Sequence of chain 1.C:
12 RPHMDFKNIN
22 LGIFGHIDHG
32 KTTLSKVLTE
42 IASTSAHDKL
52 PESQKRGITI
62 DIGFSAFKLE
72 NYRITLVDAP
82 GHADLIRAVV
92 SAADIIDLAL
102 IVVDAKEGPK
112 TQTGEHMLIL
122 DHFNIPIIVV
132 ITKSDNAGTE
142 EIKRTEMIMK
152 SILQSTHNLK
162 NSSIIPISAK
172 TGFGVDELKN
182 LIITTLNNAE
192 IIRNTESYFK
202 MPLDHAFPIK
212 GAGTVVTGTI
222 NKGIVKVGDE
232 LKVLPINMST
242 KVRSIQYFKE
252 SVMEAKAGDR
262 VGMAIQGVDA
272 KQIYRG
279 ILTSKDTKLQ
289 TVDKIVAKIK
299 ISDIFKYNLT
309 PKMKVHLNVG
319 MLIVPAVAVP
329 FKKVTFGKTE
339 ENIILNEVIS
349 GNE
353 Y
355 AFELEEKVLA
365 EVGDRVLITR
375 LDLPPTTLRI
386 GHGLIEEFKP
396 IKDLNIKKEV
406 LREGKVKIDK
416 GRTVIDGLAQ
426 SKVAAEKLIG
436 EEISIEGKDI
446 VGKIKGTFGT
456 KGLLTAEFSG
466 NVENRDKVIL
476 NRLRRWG

Binding-site contacts:
Ligand atom C6 contacts residue SER135 of chain 1.C at 3.9 Å.
Ligand atom O1 contacts residue SER135 of chain 1.C at 4.3 Å.
Ligand atom C4 contacts residue PHE174 of chain 1.C at 4.4 Å (hydrophobic).
Ligand atom C18 contacts residue PHE174 of chain 1.C at 3.8 Å (hydrophobic).
Ligand atom O2 contacts residue THR172 of chain 1.C at 2.9 Å (h-bond).
Ligand atom C1 contacts residue THR172 of chain 1.C at 3.9 Å.
Ligand atom C20 contacts residue THR140 of chain 1.C at 3.6 Å.
Ligand atom C5 contacts residue PHE174 of chain 1.C at 4.2 Å (hydrophobic).
Ligand atom C18 contacts residue SER135 of chain 1.C at 4.1 Å.
Ligand atom C13 contacts residue SER135 of chain 1.C at 4.1 Å.
Ligand atom C18 contacts residue ILE143 of chain 1.C at 4.0 Å (hydrophobic).
Ligand atom C20 contacts residue ALA138 of chain 1.C at 4.5 Å (hydrophobic).
Ligand atom C19 contacts residue THR140 of chain 1.C at 4.2 Å.
Ligand atom C8 contacts residue DXC1 of chain 1.Q at 4.2 Å.
Ligand atom C18 contacts residue DXC1 of chain 1.Q at 3.9 Å.
Ligand atom C1 contacts residue SER169 of chain 1.C at 4.1 Å.
Ligand atom C10 contacts residue SER135 of chain 1.C at 4.1 Å.
Ligand atom C5 contacts residue ASP136 of chain 1.C at 3.8 Å.
Ligand atom C6 contacts residue SER169 of chain 1.C at 4.0 Å.
Ligand atom C1 contacts residue PHE174 of chain 1.C at 3.6 Å (hydrophobic).
Ligand atom C24 contacts residue GLY139 of chain 1.C at 4.0 Å.
Ligand atom C6 contacts residue ASP136 of chain 1.C at 3.6 Å.
Ligand atom O1 contacts residue ALA138 of chain 1.C at 4.0 Å.
Ligand atom C14 contacts residue ILE143 of chain 1.C at 3.8 Å (hydrophobic).
Ligand atom O2 contacts residue SER169 of chain 1.C at 4.3 Å.
Ligand atom C14 contacts residue ALA138 of chain 1.C at 3.8 Å (hydrophobic).
Ligand atom C13 contacts residue ALA138 of chain 1.C at 3.4 Å (hydrophobic).
Ligand atom C5 contacts residue SER135 of chain 1.C at 3.2 Å.
Ligand atom C3 contacts residue PHE174 of chain 1.C at 3.5 Å (hydrophobic).
Ligand atom C7 contacts residue PHE174 of chain 1.C at 3.6 Å (hydrophobic).
Ligand atom C12 contacts residue ALA138 of chain 1.C at 4.5 Å (hydrophobic).
Ligand atom C4 contacts residue SER135 of chain 1.C at 4.1 Å.
Ligand atom O1 contacts residue ASP136 of chain 1.C at 4.4 Å.
Ligand atom C24 contacts residue ALA138 of chain 1.C at 4.0 Å (hydrophobic).
Ligand atom C2 contacts residue PHE174 of chain 1.C at 3.8 Å (hydrophobic).
Ligand atom C20 contacts residue DXC1 of chain 1.Q at 4.0 Å.
Ligand atom O2 contacts residue PHE174 of chain 1.C at 4.0 Å.
Ligand atom C7 contacts residue DXC1 of chain 1.Q at 3.9 Å.
Ligand atom C14 contacts residue SER135 of chain 1.C at 3.3 Å.
Ligand atom C5 contacts residue SER169 of chain 1.C at 4.4 Å.

The small molecule below binds the protein below.
Small molecule (SMILES): C[C@H](CCC(=O)O)[C@H]1CC[C@H]2[C@@H]3CC[C@@H]4C[C@H](O)CC[C@]4(C)[C@H]3C[C@H](O)[C@]12C